Sequence of chain 2.A:
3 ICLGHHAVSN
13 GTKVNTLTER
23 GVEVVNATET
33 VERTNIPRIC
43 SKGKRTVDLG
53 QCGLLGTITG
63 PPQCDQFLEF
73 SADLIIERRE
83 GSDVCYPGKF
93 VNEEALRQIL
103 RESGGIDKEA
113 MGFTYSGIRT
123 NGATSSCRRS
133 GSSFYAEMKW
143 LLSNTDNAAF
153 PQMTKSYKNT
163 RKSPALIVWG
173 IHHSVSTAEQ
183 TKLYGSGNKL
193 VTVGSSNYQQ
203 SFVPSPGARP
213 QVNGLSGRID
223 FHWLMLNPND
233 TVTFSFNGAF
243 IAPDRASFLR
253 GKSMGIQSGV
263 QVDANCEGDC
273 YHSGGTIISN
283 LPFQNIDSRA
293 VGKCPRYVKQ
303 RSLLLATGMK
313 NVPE

This protein binds this small molecule.
Small molecule (SMILES): CC(=O)N[C@@H]1[C@@H](O)[C@H](O)[C@@H](CO)O[C@H]1O

Binding-site contacts:
Ligand atom C7 contacts residue ASN231 of chain 2.A at 3.1 Å.
Ligand atom C4 contacts residue ASN231 of chain 2.A at 4.2 Å.
Ligand atom C1 contacts residue ASN231 of chain 2.A at 1.4 Å.
Ligand atom O7 contacts residue ASN231 of chain 2.A at 2.9 Å (h-bond).
Ligand atom O5 contacts residue ASN231 of chain 2.A at 2.3 Å (h-bond).
Ligand atom C5 contacts residue ASN231 of chain 2.A at 3.6 Å.
Ligand atom C8 contacts residue ASN231 of chain 2.A at 4.4 Å.
Ligand atom C2 contacts residue ASN231 of chain 2.A at 2.5 Å.
Ligand atom C3 contacts residue ASN231 of chain 2.A at 3.8 Å.
Ligand atom N2 contacts residue ASN231 of chain 2.A at 2.9 Å (h-bond).
Ligand atom O6 contacts residue LYS160 of chain 2.A at 4.3 Å.